A small-molecule ligand and the protein it binds are described below.
Small molecule (SMILES): O=C(NO)c1cccc(C(=O)NO)c1

Sequence of chain 2.SA:
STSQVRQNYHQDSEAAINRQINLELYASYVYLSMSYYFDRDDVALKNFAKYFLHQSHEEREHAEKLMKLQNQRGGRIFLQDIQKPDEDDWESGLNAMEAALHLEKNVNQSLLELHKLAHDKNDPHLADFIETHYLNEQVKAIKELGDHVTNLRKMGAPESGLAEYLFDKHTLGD

Sequence of chain 2.QA:
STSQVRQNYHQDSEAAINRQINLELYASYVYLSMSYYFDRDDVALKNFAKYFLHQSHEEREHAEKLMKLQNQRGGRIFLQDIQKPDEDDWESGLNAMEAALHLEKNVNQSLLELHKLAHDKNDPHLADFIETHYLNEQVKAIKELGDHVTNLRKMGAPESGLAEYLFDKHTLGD

Sequence of chain 2.RA:
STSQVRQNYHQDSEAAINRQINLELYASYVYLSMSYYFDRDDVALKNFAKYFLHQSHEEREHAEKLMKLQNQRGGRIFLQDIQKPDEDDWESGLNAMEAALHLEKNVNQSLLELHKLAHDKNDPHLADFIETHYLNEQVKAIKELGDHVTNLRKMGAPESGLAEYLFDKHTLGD

Binding-site contacts:
Ligand atom C10 contacts residue HIS122 of chain 2.QA at 4.4 Å.
Ligand atom C09 contacts residue ASP123 of chain 2.RA at 4.3 Å.
Ligand atom N11 contacts residue HIS122 of chain 2.SA at 3.6 Å.
Ligand atom O13 contacts residue HIS122 of chain 2.QA at 3.3 Å (h-bond).
Ligand atom O12 contacts residue HIS122 of chain 2.RA at 2.5 Å (h-bond).
Ligand atom C10 contacts residue HIS122 of chain 2.SA at 4.2 Å.
Ligand atom C09 contacts residue HIS122 of chain 2.RA at 3.8 Å.
Ligand atom C10 contacts residue HIS122 of chain 2.RA at 2.9 Å.
Ligand atom C08 contacts residue HIS122 of chain 2.RA at 3.8 Å.
Ligand atom O13 contacts residue NI1 of chain 2.GE at 2.1 Å (h-bond).
Ligand atom C05 contacts residue ASP123 of chain 2.RA at 4.2 Å.
Ligand atom C10 contacts residue NI1 of chain 2.GE at 2.9 Å.
Ligand atom C09 contacts residue NI1 of chain 2.GE at 4.3 Å.
Ligand atom C14 contacts residue ASP123 of chain 2.RA at 4.2 Å.
Ligand atom C02 contacts residue ASP123 of chain 2.RA at 4.4 Å.
Ligand atom O13 contacts residue HIS122 of chain 2.RA at 2.6 Å.
Ligand atom O12 contacts residue NI1 of chain 2.GE at 2.0 Å (h-bond).
Ligand atom C08 contacts residue ASP123 of chain 2.RA at 3.3 Å.
Ligand atom N11 contacts residue NI1 of chain 2.GE at 2.9 Å (h-bond).
Ligand atom C06 contacts residue ASP123 of chain 2.RA at 3.7 Å.
Ligand atom N11 contacts residue ASN125 of chain 2.RA at 4.5 Å.
Ligand atom N03 contacts residue ASP123 of chain 2.RA at 4.1 Å.
Ligand atom C07 contacts residue ASP123 of chain 2.RA at 3.1 Å.
Ligand atom O12 contacts residue HIS122 of chain 2.QA at 4.0 Å.
Ligand atom O12 contacts residue HIS122 of chain 2.SA at 2.3 Å.
Ligand atom N11 contacts residue HIS122 of chain 2.RA at 3.0 Å (h-bond).
Ligand atom O13 contacts residue HIS122 of chain 2.SA at 3.8 Å.